Binding-site contacts:
Ligand atom C8 contacts residue GLY324 of chain 1.B at 4.1 Å.
Ligand atom O5 contacts residue SER323 of chain 1.B at 4.3 Å.
Ligand atom C2 contacts residue GLY324 of chain 1.B at 3.8 Å.
Ligand atom O3 contacts residue THR325 of chain 1.B at 4.3 Å.
Ligand atom C8 contacts residue ASN359 of chain 1.B at 4.5 Å.
Ligand atom C3 contacts residue GLY324 of chain 1.B at 3.9 Å.
Ligand atom N2 contacts residue THR325 of chain 1.B at 3.7 Å.
Ligand atom O7 contacts residue ASN359 of chain 1.B at 3.7 Å.
Ligand atom C7 contacts residue ASN359 of chain 1.B at 3.5 Å.
Ligand atom C1 contacts residue GLY324 of chain 1.B at 3.7 Å.
Ligand atom C4 contacts residue ASN359 of chain 1.B at 4.2 Å.
Ligand atom C1 contacts residue SER323 of chain 1.B at 4.1 Å.
Ligand atom C8 contacts residue SER327 of chain 1.B at 4.0 Å.
Ligand atom N2 contacts residue GLY324 of chain 1.B at 3.1 Å (h-bond).
Ligand atom C1 contacts residue ASN359 of chain 1.B at 1.4 Å.
Ligand atom C7 contacts residue GLY324 of chain 1.B at 4.0 Å.
Ligand atom C7 contacts residue THR325 of chain 1.B at 3.8 Å.
Ligand atom N2 contacts residue ASN359 of chain 1.B at 2.9 Å (h-bond).
Ligand atom C8 contacts residue THR358 of chain 1.B at 3.7 Å.
Ligand atom C2 contacts residue ASN359 of chain 1.B at 2.5 Å.
Ligand atom C8 contacts residue GLU326 of chain 1.B at 4.2 Å.
Ligand atom C3 contacts residue ASN359 of chain 1.B at 3.8 Å.
Ligand atom C8 contacts residue THR325 of chain 1.B at 3.2 Å.
Ligand atom C5 contacts residue ASN359 of chain 1.B at 3.6 Å.
Ligand atom O5 contacts residue ASN359 of chain 1.B at 2.3 Å (h-bond).

Sequence of chain 1.B:
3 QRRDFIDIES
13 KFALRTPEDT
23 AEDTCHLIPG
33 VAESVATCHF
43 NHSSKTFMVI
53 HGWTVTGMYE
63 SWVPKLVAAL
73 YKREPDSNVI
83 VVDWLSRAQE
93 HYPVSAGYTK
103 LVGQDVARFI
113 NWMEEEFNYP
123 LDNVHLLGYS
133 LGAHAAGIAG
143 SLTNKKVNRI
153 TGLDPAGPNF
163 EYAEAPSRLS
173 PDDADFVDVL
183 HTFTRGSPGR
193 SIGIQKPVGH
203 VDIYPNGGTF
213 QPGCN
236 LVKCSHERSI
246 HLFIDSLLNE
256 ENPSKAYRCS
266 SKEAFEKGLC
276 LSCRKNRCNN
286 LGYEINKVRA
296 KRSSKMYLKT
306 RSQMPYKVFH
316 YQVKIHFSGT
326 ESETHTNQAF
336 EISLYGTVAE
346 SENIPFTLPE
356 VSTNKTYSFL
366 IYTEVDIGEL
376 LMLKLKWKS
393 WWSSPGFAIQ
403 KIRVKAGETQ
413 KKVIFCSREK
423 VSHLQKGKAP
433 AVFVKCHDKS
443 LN

This small molecule binds to this protein.
Small molecule (SMILES): CC(=O)N[C@@H]1[C@@H](O)[C@H](O)[C@@H](CO)O[C@H]1O